Sequence of chain 12.A:
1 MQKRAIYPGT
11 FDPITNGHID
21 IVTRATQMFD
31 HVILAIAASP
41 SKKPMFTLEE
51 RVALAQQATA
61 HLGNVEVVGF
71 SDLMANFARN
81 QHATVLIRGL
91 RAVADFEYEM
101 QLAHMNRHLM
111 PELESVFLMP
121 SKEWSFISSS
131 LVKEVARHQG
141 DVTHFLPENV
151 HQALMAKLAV

Sequence of chain 9.A:
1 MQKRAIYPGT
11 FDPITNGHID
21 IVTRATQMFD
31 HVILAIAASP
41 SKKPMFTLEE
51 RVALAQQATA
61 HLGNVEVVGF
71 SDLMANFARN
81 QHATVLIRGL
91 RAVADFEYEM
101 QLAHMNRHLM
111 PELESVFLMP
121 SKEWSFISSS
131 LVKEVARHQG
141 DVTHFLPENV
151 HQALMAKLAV

Binding-site contacts:
Ligand atom C18 contacts residue MET74 of chain 9.A at 3.8 Å (hydrophobic).
Ligand atom C12 contacts residue GLU134 of chain 12.A at 3.8 Å.
Ligand atom C4 contacts residue PHE70 of chain 9.A at 3.7 Å (hydrophobic).
Ligand atom C3 contacts residue GLY9 of chain 9.A at 3.7 Å.
Ligand atom C16 contacts residue MET105 of chain 9.A at 3.9 Å (hydrophobic).
Ligand atom C2 contacts residue GLY9 of chain 9.A at 3.7 Å.
Ligand atom C contacts residue ARG88 of chain 9.A at 3.8 Å.
Ligand atom C13 contacts residue GLU134 of chain 12.A at 3.7 Å.
Ligand atom C16 contacts residue LEU102 of chain 9.A at 3.7 Å (hydrophobic).
Ligand atom C16 contacts residue ASN106 of chain 9.A at 3.3 Å.
Ligand atom C13 contacts residue LEU73 of chain 9.A at 3.8 Å (hydrophobic).
Ligand atom C10 contacts residue HIS138 of chain 12.A at 3.7 Å.
Ligand atom O1 contacts residue ARG88 of chain 9.A at 2.9 Å (salt-bridge).
Ligand atom C15 contacts residue VAL135 of chain 12.A at 3.7 Å (hydrophobic).
Ligand atom C17 contacts residue MET74 of chain 9.A at 3.8 Å (hydrophobic).
Ligand atom N contacts residue GLU134 of chain 12.A at 2.8 Å (salt-bridge).
Ligand atom C17 contacts residue ASN106 of chain 9.A at 3.3 Å.
Ligand atom C14 contacts residue LEU102 of chain 9.A at 3.7 Å (hydrophobic).
Ligand atom O2 contacts residue MET74 of chain 9.A at 3.2 Å.
Ligand atom C16 contacts residue LEU109 of chain 9.A at 3.9 Å (hydrophobic).
Ligand atom C15 contacts residue LEU102 of chain 9.A at 3.4 Å (hydrophobic).
Ligand atom C9 contacts residue HIS138 of chain 12.A at 3.5 Å.
Ligand atom N1 contacts residue LEU73 of chain 9.A at 3.4 Å.
Ligand atom C4 contacts residue ALA37 of chain 9.A at 3.7 Å (hydrophobic).
Ligand atom C6 contacts residue MET74 of chain 9.A at 3.6 Å (hydrophobic).
Ligand atom C7 contacts residue GLU134 of chain 12.A at 3.8 Å.
Ligand atom C18 contacts residue LEU73 of chain 9.A at 3.5 Å (hydrophobic).
Ligand atom N1 contacts residue MET74 of chain 9.A at 2.9 Å (h-bond).
Ligand atom C15 contacts residue MET105 of chain 9.A at 3.8 Å (hydrophobic).
Ligand atom C2 contacts residue MET74 of chain 9.A at 3.7 Å (hydrophobic).
Ligand atom C11 contacts residue ASP72 of chain 9.A at 3.9 Å.
Ligand atom O2 contacts residue ASN106 of chain 9.A at 2.6 Å (h-bond).
Ligand atom C10 contacts residue ASP72 of chain 9.A at 3.7 Å.
Ligand atom O2 contacts residue ALA75 of chain 9.A at 3.1 Å (h-bond).
Ligand atom C17 contacts residue LEU73 of chain 9.A at 3.8 Å (hydrophobic).
Ligand atom O2 contacts residue LEU73 of chain 9.A at 3.7 Å.
Ligand atom C3 contacts residue PHE70 of chain 9.A at 3.8 Å (hydrophobic).
Ligand atom C contacts residue MET74 of chain 9.A at 3.9 Å (hydrophobic).
Ligand atom C1 contacts residue MET74 of chain 9.A at 3.5 Å (hydrophobic).
Ligand atom O contacts residue TYR98 of chain 9.A at 3.9 Å.

A protein and the small-molecule ligand that binds it are described below.
Small molecule (SMILES): O=C(O)c1cccc([C@H]2CCC[C@@H]2c2nc3cccc(O)c3[nH]2)c1